Binding-site contacts:
Ligand atom O6 contacts residue ARG115 of chain 1.A at 3.6 Å.
Ligand atom C6 contacts residue TRP179 of chain 1.A at 3.9 Å (hydrophobic).
Ligand atom C6 contacts residue ARG115 of chain 1.A at 4.1 Å.
Ligand atom C6 contacts residue TRP71 of chain 1.A at 4.3 Å (hydrophobic).
Ligand atom C3 contacts residue TRP71 of chain 1.A at 3.9 Å (hydrophobic).
Ligand atom O2 contacts residue TRP71 of chain 1.A at 3.1 Å.
Ligand atom C5 contacts residue TRP71 of chain 1.A at 3.7 Å (hydrophobic).
Ligand atom O2 contacts residue GLY69 of chain 1.A at 4.2 Å.
Ligand atom O3 contacts residue TRP71 of chain 1.A at 4.5 Å.
Ligand atom O6 contacts residue PHE178 of chain 1.A at 4.4 Å.
Ligand atom O5 contacts residue ARG115 of chain 1.A at 2.9 Å (salt-bridge).
Ligand atom O3 contacts residue GLU70 of chain 1.A at 2.6 Å (salt-bridge).
Ligand atom C1 contacts residue ARG115 of chain 1.A at 3.5 Å.
Ligand atom O6 contacts residue TRP179 of chain 1.A at 3.3 Å.
Ligand atom C5 contacts residue ARG115 of chain 1.A at 3.8 Å.
Ligand atom O5 contacts residue TRP71 of chain 1.A at 2.4 Å.
Ligand atom C4 contacts residue TRP71 of chain 1.A at 4.3 Å (hydrophobic).
Ligand atom C3 contacts residue GLU70 of chain 1.A at 3.6 Å.
Ligand atom C2 contacts residue TRP71 of chain 1.A at 2.5 Å (hydrophobic).
Ligand atom O2 contacts residue GLU70 of chain 1.A at 3.0 Å (salt-bridge).
Ligand atom C1 contacts residue TRP71 of chain 1.A at 1.5 Å (hydrophobic).
Ligand atom C2 contacts residue GLU70 of chain 1.A at 4.0 Å.

Sequence of chain 1.A:
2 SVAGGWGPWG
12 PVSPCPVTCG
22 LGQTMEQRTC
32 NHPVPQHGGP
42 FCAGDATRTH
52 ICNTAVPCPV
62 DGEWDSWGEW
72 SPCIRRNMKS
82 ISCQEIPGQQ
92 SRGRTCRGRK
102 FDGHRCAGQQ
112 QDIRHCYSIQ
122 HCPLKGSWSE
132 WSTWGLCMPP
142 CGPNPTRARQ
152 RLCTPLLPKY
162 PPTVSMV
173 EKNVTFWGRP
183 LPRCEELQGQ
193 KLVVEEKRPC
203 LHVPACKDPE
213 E

A protein and the small-molecule ligand that binds it are described below.
Small molecule (SMILES): OC[C@H]1O[C@H](O)[C@@H](O)[C@@H](O)[C@@H]1O